Sequence of chain 1.D:
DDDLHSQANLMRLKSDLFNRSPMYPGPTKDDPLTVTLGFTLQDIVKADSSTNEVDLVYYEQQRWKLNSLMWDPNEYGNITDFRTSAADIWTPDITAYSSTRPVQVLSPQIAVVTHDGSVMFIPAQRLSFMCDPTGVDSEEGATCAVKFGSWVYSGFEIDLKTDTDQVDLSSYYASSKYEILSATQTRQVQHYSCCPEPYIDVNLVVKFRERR

Sequence of chain 1.E:
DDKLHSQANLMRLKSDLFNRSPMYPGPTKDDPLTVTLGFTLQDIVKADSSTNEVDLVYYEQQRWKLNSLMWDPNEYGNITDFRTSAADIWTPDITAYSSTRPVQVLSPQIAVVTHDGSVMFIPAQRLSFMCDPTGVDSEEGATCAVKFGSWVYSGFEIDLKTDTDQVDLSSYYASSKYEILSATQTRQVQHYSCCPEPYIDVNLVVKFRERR

Binding-site contacts:
Ligand atom C28 contacts residue TYR197 of chain 1.E at 3.6 Å (hydrophobic).
Ligand atom C3 contacts residue TYR63 of chain 1.D at 3.4 Å (hydrophobic).
Ligand atom C5 contacts residue LYS152 of chain 1.E at 4.0 Å.
Ligand atom C38 contacts residue TRP156 of chain 1.E at 3.6 Å (hydrophobic).
Ligand atom C34 contacts residue TRP156 of chain 1.E at 3.3 Å (hydrophobic).
Ligand atom C21 contacts residue CYS199 of chain 1.E at 3.9 Å (hydrophobic).
Ligand atom C8 contacts residue TYR63 of chain 1.D at 3.8 Å (hydrophobic).
Ligand atom C47 contacts residue TYR204 of chain 1.E at 3.2 Å (hydrophobic).
Ligand atom C35 contacts residue TRP156 of chain 1.E at 3.5 Å (hydrophobic).
Ligand atom C3 contacts residue SER175 of chain 1.D at 3.8 Å.
Ligand atom C38 contacts residue VAL157 of chain 1.E at 3.7 Å (hydrophobic).
Ligand atom O43 contacts residue ILE126 of chain 1.D at 3.6 Å.
Ligand atom C32 contacts residue TRP156 of chain 1.E at 3.9 Å (hydrophobic).
Ligand atom C14 contacts residue TYR197 of chain 1.E at 3.8 Å (hydrophobic).
Ligand atom C15 contacts residue TYR197 of chain 1.E at 4.0 Å (hydrophobic).
Ligand atom C33 contacts residue TRP156 of chain 1.E at 3.7 Å (hydrophobic).
Ligand atom C30 contacts residue TRP156 of chain 1.E at 3.2 Å (hydrophobic).
Ligand atom C35 contacts residue ILE126 of chain 1.D at 3.8 Å (hydrophobic).
Ligand atom C10 contacts residue TRP156 of chain 1.E at 3.7 Å (hydrophobic).
Ligand atom O6 contacts residue LYS152 of chain 1.E at 2.8 Å (salt-bridge).
Ligand atom C36 contacts residue TRP156 of chain 1.E at 3.6 Å (hydrophobic).
Ligand atom C17 contacts residue TYR197 of chain 1.E at 3.8 Å (hydrophobic).
Ligand atom C9 contacts residue TYR63 of chain 1.D at 3.6 Å (hydrophobic).
Ligand atom C10 contacts residue TYR102 of chain 1.E at 4.0 Å (hydrophobic).
Ligand atom C9 contacts residue TYR102 of chain 1.E at 3.5 Å (hydrophobic).
Ligand atom N31 contacts residue TRP156 of chain 1.E at 2.9 Å (h-bond).
Ligand atom O1 contacts residue TYR197 of chain 1.E at 3.4 Å (h-bond).
Ligand atom C21 contacts residue CYS200 of chain 1.E at 3.9 Å (hydrophobic).
Ligand atom C18 contacts residue CYS199 of chain 1.E at 3.8 Å (hydrophobic).
Ligand atom C46 contacts residue TYR204 of chain 1.E at 3.8 Å (hydrophobic).
Ligand atom C30 contacts residue SER155 of chain 1.E at 3.5 Å.
Ligand atom C36 contacts residue ILE126 of chain 1.D at 3.6 Å (hydrophobic).
Ligand atom C49 contacts residue VAL116 of chain 1.D at 3.6 Å (hydrophobic).
Ligand atom O20 contacts residue CYS199 of chain 1.E at 4.0 Å.
Ligand atom C7 contacts residue TYR102 of chain 1.E at 3.6 Å (hydrophobic).
Ligand atom C37 contacts residue ILE126 of chain 1.D at 3.7 Å (hydrophobic).
Ligand atom C30 contacts residue TYR204 of chain 1.E at 4.0 Å (hydrophobic).
Ligand atom C13 contacts residue TYR63 of chain 1.D at 3.8 Å (hydrophobic).
Ligand atom C7 contacts residue GLN46 of chain 1.D at 3.5 Å.
Ligand atom O20 contacts residue TYR197 of chain 1.E at 3.6 Å.

A small-molecule ligand and the protein it binds are described below.
Small molecule (SMILES): CC1=C([C@@H]2C[C@H](C)C(=O)O2)CC[C@]23CCCN=C2CC/C=C(\C)[C@@H]2O[C@@H](CC[C@H](O)/C(C)=C/[C@@H]13)C[C@H]2C